Sequence of chain 35.B:
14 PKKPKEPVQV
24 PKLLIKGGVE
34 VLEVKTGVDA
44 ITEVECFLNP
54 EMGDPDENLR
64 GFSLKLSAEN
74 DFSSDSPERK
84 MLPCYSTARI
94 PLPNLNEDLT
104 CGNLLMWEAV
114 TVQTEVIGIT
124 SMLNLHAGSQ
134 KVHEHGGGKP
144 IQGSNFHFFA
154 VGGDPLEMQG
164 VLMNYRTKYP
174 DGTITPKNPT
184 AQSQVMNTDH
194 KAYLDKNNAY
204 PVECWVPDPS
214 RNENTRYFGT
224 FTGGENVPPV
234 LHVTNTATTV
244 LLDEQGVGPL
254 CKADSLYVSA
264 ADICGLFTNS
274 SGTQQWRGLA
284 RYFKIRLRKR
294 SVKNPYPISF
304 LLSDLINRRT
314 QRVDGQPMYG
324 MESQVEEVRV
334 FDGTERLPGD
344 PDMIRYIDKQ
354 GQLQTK

Sequence of chain 35.E:
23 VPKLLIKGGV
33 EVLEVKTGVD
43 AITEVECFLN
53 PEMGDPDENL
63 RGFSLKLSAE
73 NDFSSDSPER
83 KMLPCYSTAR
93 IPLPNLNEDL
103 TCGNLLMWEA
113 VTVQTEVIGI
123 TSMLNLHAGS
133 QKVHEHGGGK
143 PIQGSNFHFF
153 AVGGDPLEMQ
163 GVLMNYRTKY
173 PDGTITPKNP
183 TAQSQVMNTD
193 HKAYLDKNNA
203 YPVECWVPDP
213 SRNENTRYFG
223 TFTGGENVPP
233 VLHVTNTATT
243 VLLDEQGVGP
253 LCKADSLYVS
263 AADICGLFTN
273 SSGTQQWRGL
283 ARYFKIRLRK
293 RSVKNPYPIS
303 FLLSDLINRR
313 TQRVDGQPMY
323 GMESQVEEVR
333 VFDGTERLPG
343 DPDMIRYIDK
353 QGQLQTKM

Sequence of chain 35.A:
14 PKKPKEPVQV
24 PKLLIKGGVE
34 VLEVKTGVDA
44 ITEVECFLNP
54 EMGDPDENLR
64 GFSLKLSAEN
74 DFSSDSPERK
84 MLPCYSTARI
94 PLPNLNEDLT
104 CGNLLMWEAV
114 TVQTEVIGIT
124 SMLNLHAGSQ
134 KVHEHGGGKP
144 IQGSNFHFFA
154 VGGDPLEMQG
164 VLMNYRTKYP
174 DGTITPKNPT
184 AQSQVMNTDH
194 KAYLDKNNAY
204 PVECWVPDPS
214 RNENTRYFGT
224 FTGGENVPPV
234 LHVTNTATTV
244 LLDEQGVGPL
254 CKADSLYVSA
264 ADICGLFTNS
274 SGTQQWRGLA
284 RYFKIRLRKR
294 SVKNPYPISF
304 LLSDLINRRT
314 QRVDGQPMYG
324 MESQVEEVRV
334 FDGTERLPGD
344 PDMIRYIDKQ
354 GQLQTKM

Binding-site contacts:
Ligand atom C11 contacts residue PHE270 of chain 35.A at 3.8 Å (hydrophobic).
Ligand atom C11 contacts residue THR276 of chain 35.A at 3.7 Å.
Ligand atom C10 contacts residue LEU62 of chain 35.A at 3.9 Å (hydrophobic).
Ligand atom C11 contacts residue ASN272 of chain 35.A at 3.4 Å.
Ligand atom O1B contacts residue ASN272 of chain 35.A at 3.7 Å.
Ligand atom C1 contacts residue LYS68 of chain 35.A at 3.8 Å.
Ligand atom C11 contacts residue HIS138 of chain 35.E at 3.4 Å.
Ligand atom O8 contacts residue LYS68 of chain 35.A at 3.9 Å.
Ligand atom C9 contacts residue LYS68 of chain 35.A at 3.8 Å.
Ligand atom O10 contacts residue PHE75 of chain 35.B at 3.5 Å.
Ligand atom C5 contacts residue ASN272 of chain 35.A at 3.9 Å.
Ligand atom N5 contacts residue GLN278 of chain 35.A at 3.7 Å.
Ligand atom O1B contacts residue LYS68 of chain 35.A at 3.7 Å.
Ligand atom O1B contacts residue THR276 of chain 35.A at 2.8 Å (h-bond).
Ligand atom O1A contacts residue LYS68 of chain 35.A at 3.2 Å (salt-bridge).
Ligand atom C1 contacts residue THR276 of chain 35.A at 3.5 Å.
Ligand atom C11 contacts residue PHE65 of chain 35.A at 3.7 Å (hydrophobic).
Ligand atom C11 contacts residue LEU62 of chain 35.A at 4.0 Å (hydrophobic).
Ligand atom C10 contacts residue ASN272 of chain 35.A at 3.7 Å.
Ligand atom O9 contacts residue LYS68 of chain 35.A at 2.8 Å (salt-bridge).
Ligand atom C7 contacts residue GLN278 of chain 35.A at 3.8 Å.
Ligand atom C9 contacts residue GLN278 of chain 35.A at 3.2 Å.
Ligand atom O10 contacts residue LEU62 of chain 35.A at 3.6 Å.
Ligand atom O8 contacts residue GLN278 of chain 35.A at 3.5 Å (h-bond).
Ligand atom C4 contacts residue ASN272 of chain 35.A at 4.0 Å.
Ligand atom C10 contacts residue GLN278 of chain 35.A at 4.0 Å.
Ligand atom O1A contacts residue THR276 of chain 35.A at 3.4 Å (h-bond).
Ligand atom O1B contacts residue SER274 of chain 35.A at 3.9 Å.
Ligand atom C6 contacts residue ASN272 of chain 35.A at 3.5 Å.
Ligand atom C1 contacts residue SER274 of chain 35.A at 3.4 Å.
Ligand atom O8 contacts residue THR276 of chain 35.A at 3.2 Å.
Ligand atom O9 contacts residue LEU67 of chain 35.A at 3.2 Å.
Ligand atom N5 contacts residue ASN272 of chain 35.A at 3.1 Å (h-bond).
Ligand atom C8 contacts residue GLN278 of chain 35.A at 3.7 Å.
Ligand atom C10 contacts residue PHE75 of chain 35.B at 3.9 Å (hydrophobic).
Ligand atom O8 contacts residue ASN272 of chain 35.A at 3.5 Å (h-bond).
Ligand atom C9 contacts residue LEU67 of chain 35.A at 3.9 Å (hydrophobic).
Ligand atom C11 contacts residue GLN278 of chain 35.A at 3.4 Å.
Ligand atom C11 contacts residue PHE75 of chain 35.B at 3.5 Å (hydrophobic).
Ligand atom O1A contacts residue SER274 of chain 35.A at 2.3 Å (h-bond).

The protein below binds the small molecule below.
Small molecule (SMILES): CC(=O)N[C@H]1[C@H]([C@H](O)[C@H](O)CO)O[C@@](O[C@H](CO)[C@@H](O)[C@@H]2O[C@@H](C(=O)O)C[C@H](O)[C@H]2NC(C)=O)(C(=O)O)C[C@@H]1O